Sequence of chain 41.E:
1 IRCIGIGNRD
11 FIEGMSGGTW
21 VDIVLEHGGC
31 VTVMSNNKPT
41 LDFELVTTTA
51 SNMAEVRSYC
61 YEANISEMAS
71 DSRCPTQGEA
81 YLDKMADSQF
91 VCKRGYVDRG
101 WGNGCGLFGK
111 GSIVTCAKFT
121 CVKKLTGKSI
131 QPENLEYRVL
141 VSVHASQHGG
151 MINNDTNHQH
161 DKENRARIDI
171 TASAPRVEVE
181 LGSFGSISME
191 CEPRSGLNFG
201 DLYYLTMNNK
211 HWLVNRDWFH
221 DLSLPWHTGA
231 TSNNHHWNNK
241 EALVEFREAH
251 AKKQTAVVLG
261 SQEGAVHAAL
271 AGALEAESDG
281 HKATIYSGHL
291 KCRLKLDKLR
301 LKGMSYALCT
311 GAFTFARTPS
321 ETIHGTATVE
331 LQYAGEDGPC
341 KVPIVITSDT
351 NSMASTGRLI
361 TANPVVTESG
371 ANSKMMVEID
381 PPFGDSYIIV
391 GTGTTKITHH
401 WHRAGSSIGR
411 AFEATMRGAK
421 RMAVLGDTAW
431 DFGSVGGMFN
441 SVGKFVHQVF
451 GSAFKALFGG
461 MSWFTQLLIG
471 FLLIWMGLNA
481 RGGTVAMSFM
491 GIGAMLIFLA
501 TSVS

The small molecule below binds the protein below.
Small molecule (SMILES): CC(=O)N[C@H]1[C@H](O[C@H]2[C@H](O)[C@@H](NC(C)=O)CO[C@@H]2CO[C@@H]2O[C@@H](C)[C@@H](O)[C@@H](O)[C@@H]2O)O[C@H](CO)[C@@H](O)[C@@H]1O

Binding-site contacts:
Ligand atom C4 contacts residue ASP161 of chain 41.E at 4.0 Å.
Ligand atom O5 contacts residue THR156 of chain 41.E at 3.8 Å.
Ligand atom C6 contacts residue ASP161 of chain 41.E at 3.6 Å.
Ligand atom O5 contacts residue THR156 of chain 41.E at 3.8 Å.
Ligand atom C8 contacts residue GLY150 of chain 41.E at 3.7 Å.
Ligand atom O5 contacts residue ASN157 of chain 41.E at 4.0 Å.
Ligand atom C5 contacts residue THR156 of chain 41.E at 3.9 Å.
Ligand atom O4 contacts residue ASP161 of chain 41.E at 4.0 Å.
Ligand atom C8 contacts residue ASN157 of chain 41.E at 3.6 Å.
Ligand atom C6 contacts residue THR156 of chain 41.E at 3.6 Å.
Ligand atom O6 contacts residue MET151 of chain 41.E at 4.3 Å.
Ligand atom C2 contacts residue GLY150 of chain 41.E at 3.7 Å.
Ligand atom C4 contacts residue ASN154 of chain 41.E at 4.2 Å.
Ligand atom C4 contacts residue MET151 of chain 41.E at 3.9 Å (hydrophobic).
Ligand atom C5 contacts residue ASP161 of chain 41.E at 4.5 Å.
Ligand atom C6 contacts residue ASN157 of chain 41.E at 3.3 Å.
Ligand atom O6 contacts residue THR156 of chain 41.E at 4.4 Å.
Ligand atom C1 contacts residue MET151 of chain 41.E at 4.2 Å (hydrophobic).
Ligand atom C3 contacts residue MET151 of chain 41.E at 4.0 Å (hydrophobic).
Ligand atom C1 contacts residue THR156 of chain 41.E at 4.0 Å.
Ligand atom C7 contacts residue ASN154 of chain 41.E at 3.7 Å.
Ligand atom O5 contacts residue ASN154 of chain 41.E at 2.3 Å (h-bond).
Ligand atom C7 contacts residue GLY150 of chain 41.E at 3.0 Å.
Ligand atom O6 contacts residue HIS148 of chain 41.E at 3.8 Å.
Ligand atom C2 contacts residue MET151 of chain 41.E at 4.2 Å (hydrophobic).
Ligand atom O7 contacts residue HIS148 of chain 41.E at 3.6 Å (h-bond).
Ligand atom O5 contacts residue MET151 of chain 41.E at 3.9 Å.
Ligand atom N2 contacts residue GLY150 of chain 41.E at 3.4 Å (h-bond).
Ligand atom C3 contacts residue ASN154 of chain 41.E at 3.8 Å.
Ligand atom O7 contacts residue ASN154 of chain 41.E at 4.2 Å.
Ligand atom C2 contacts residue ASN154 of chain 41.E at 2.4 Å.
Ligand atom N2 contacts residue ASN154 of chain 41.E at 2.9 Å (h-bond).
Ligand atom C1 contacts residue ASN154 of chain 41.E at 1.4 Å.
Ligand atom O7 contacts residue GLY150 of chain 41.E at 2.9 Å (h-bond).
Ligand atom C5 contacts residue THR156 of chain 41.E at 3.8 Å.
Ligand atom C6 contacts residue THR156 of chain 41.E at 3.9 Å.
Ligand atom C5 contacts residue MET151 of chain 41.E at 3.9 Å (hydrophobic).
Ligand atom C1 contacts residue GLY150 of chain 41.E at 4.0 Å.
Ligand atom C5 contacts residue ASN154 of chain 41.E at 3.6 Å.